Binding-site contacts:
Ligand atom CA contacts residue GLU107 of chain 1.K at 3.5 Å.
Ligand atom OC2 contacts residue ASP397 of chain 1.I at 3.3 Å (salt-bridge).
Ligand atom C2 contacts residue PRO387 of chain 1.I at 4.0 Å (hydrophobic).
Ligand atom P1 contacts residue GLU107 of chain 1.K at 3.5 Å.
Ligand atom OC2 contacts residue ARG423 of chain 1.I at 3.5 Å (salt-bridge).
Ligand atom C3 contacts residue TYR163 of chain 1.I at 3.7 Å (hydrophobic).
Ligand atom O3 contacts residue SER403 of chain 1.I at 4.2 Å.
Ligand atom P1 contacts residue TYR111 of chain 1.K at 3.9 Å.
Ligand atom C5 contacts residue TYR163 of chain 1.I at 3.4 Å (hydrophobic).
Ligand atom C6 contacts residue PHE389 of chain 1.I at 4.2 Å (hydrophobic).
Ligand atom OC1 contacts residue SER403 of chain 1.I at 2.8 Å (h-bond).
Ligand atom OC1 contacts residue ARG423 of chain 1.I at 3.5 Å (salt-bridge).
Ligand atom CA contacts residue PRO387 of chain 1.I at 3.4 Å (hydrophobic).
Ligand atom C6 contacts residue TYR163 of chain 1.I at 3.9 Å (hydrophobic).
Ligand atom N1 contacts residue TYR163 of chain 1.I at 4.1 Å.
Ligand atom O3 contacts residue TYR163 of chain 1.I at 3.0 Å (h-bond).
Ligand atom C5 contacts residue LYS261 of chain 1.I at 3.7 Å.
Ligand atom O2 contacts residue GLU107 of chain 1.K at 3.4 Å (salt-bridge).
Ligand atom C2 contacts residue SER388 of chain 1.I at 4.1 Å.
Ligand atom C contacts residue PRO387 of chain 1.I at 4.1 Å (hydrophobic).
Ligand atom O2 contacts residue SER403 of chain 1.I at 3.1 Å.
Ligand atom C5 contacts residue TYR108 of chain 1.K at 4.0 Å (hydrophobic).
Ligand atom O1 contacts residue GLU107 of chain 1.K at 3.1 Å (salt-bridge).
Ligand atom C6 contacts residue SER388 of chain 1.I at 4.2 Å.
Ligand atom C4 contacts residue TYR163 of chain 1.I at 3.3 Å (hydrophobic).
Ligand atom P1 contacts residue TYR163 of chain 1.I at 4.1 Å.
Ligand atom C3 contacts residue PRO387 of chain 1.I at 3.7 Å (hydrophobic).
Ligand atom C4 contacts residue TYR108 of chain 1.K at 3.9 Å (hydrophobic).
Ligand atom C2 contacts residue ARG423 of chain 1.I at 3.9 Å.
Ligand atom N1 contacts residue SER388 of chain 1.I at 4.0 Å.
Ligand atom OC2 contacts residue PRO387 of chain 1.I at 3.5 Å.
Ligand atom OC2 contacts residue SER403 of chain 1.I at 3.7 Å.
Ligand atom O3 contacts residue TYR111 of chain 1.K at 4.0 Å.
Ligand atom C6 contacts residue LYS261 of chain 1.I at 3.4 Å.
Ligand atom C2 contacts residue TYR163 of chain 1.I at 4.2 Å (hydrophobic).
Ligand atom C contacts residue ARG423 of chain 1.I at 3.4 Å.
Ligand atom O1 contacts residue TYR111 of chain 1.K at 2.6 Å (h-bond).
Ligand atom N1 contacts residue ARG423 of chain 1.I at 3.3 Å (salt-bridge).
Ligand atom O2 contacts residue MET402 of chain 1.I at 3.4 Å (h-bond).
Ligand atom C contacts residue SER403 of chain 1.I at 3.6 Å.

Sequence of chain 1.K:
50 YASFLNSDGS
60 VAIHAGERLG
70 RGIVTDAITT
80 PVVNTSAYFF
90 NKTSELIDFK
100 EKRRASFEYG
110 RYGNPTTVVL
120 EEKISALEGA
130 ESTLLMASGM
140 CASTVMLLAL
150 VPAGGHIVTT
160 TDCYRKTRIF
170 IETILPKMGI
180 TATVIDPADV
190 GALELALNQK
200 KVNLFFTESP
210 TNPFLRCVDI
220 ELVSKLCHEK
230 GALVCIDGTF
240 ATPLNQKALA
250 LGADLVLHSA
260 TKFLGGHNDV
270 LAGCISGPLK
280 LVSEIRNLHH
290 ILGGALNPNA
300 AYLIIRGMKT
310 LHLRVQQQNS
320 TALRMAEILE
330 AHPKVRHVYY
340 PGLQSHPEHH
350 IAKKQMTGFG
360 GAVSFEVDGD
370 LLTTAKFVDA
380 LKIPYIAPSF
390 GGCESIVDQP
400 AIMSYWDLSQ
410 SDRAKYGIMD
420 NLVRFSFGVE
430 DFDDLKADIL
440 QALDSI

A protein and the small-molecule ligand that binds it are described below.
Small molecule (SMILES): O=C(O)c1ncccc1CP(=O)(O)O

Sequence of chain 1.I:
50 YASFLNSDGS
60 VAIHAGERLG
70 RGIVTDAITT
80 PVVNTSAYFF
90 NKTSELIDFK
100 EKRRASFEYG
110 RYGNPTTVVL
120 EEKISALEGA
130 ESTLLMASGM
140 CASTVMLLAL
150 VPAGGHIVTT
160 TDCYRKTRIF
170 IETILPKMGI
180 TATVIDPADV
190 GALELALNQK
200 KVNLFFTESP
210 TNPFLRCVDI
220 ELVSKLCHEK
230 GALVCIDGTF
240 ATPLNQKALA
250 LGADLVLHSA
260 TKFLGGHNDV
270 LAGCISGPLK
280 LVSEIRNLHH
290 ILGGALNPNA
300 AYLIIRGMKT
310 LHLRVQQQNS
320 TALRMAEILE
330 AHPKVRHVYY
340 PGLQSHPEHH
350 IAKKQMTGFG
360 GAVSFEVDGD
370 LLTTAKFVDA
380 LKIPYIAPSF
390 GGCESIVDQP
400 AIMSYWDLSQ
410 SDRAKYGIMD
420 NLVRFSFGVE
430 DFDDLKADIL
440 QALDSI